Binding-site contacts:
Ligand atom C4 contacts residue ILE45 of chain 1.A at 4.0 Å (hydrophobic).
Ligand atom O2 contacts residue LEU103 of chain 1.A at 3.3 Å.
Ligand atom C3 contacts residue ILE122 of chain 1.A at 3.8 Å (hydrophobic).
Ligand atom O1 contacts residue ARG93 of chain 1.A at 2.6 Å (salt-bridge).
Ligand atom O1 contacts residue PHE90 of chain 1.A at 3.4 Å.
Ligand atom C18 contacts residue PHE90 of chain 1.A at 3.7 Å (hydrophobic).
Ligand atom C20 contacts residue ALA48 of chain 1.A at 3.7 Å (hydrophobic).
Ligand atom C4 contacts residue ILE122 of chain 1.A at 3.9 Å (hydrophobic).
Ligand atom C13 contacts residue ALA49 of chain 1.A at 4.0 Å (hydrophobic).
Ligand atom C11 contacts residue ALA49 of chain 1.A at 3.7 Å (hydrophobic).
Ligand atom C6 contacts residue CYS209 of chain 1.A at 3.9 Å (hydrophobic).
Ligand atom C17 contacts residue CYS209 of chain 1.A at 4.0 Å (hydrophobic).
Ligand atom C7 contacts residue CYS209 of chain 1.A at 3.6 Å (hydrophobic).
Ligand atom O1 contacts residue ALA104 of chain 1.A at 3.8 Å.
Ligand atom C12 contacts residue LEU86 of chain 1.A at 4.0 Å (hydrophobic).
Ligand atom C15 contacts residue GLN52 of chain 1.A at 3.8 Å.
Ligand atom C16 contacts residue LEU213 of chain 1.A at 4.0 Å (hydrophobic).
Ligand atom C12 contacts residue PHE90 of chain 1.A at 3.6 Å (hydrophobic).
Ligand atom C18 contacts residue CYS209 of chain 1.A at 4.0 Å (hydrophobic).
Ligand atom O2 contacts residue ALA104 of chain 1.A at 2.6 Å (h-bond).
Ligand atom C10 contacts residue ALA49 of chain 1.A at 3.9 Å (hydrophobic).
Ligand atom C15 contacts residue ALA104 of chain 1.A at 3.7 Å (hydrophobic).
Ligand atom C20 contacts residue PHE90 of chain 1.A at 3.9 Å (hydrophobic).
Ligand atom C20 contacts residue ILE45 of chain 1.A at 3.6 Å (hydrophobic).
Ligand atom C8 contacts residue ILE45 of chain 1.A at 4.1 Å (hydrophobic).
Ligand atom O2 contacts residue ARG93 of chain 1.A at 2.7 Å (salt-bridge).
Ligand atom C11 contacts residue PHE90 of chain 1.A at 3.7 Å (hydrophobic).
Ligand atom O1 contacts residue GLN52 of chain 1.A at 3.5 Å.
Ligand atom O2 contacts residue ALA48 of chain 1.A at 3.4 Å.
Ligand atom C16 contacts residue ILE45 of chain 1.A at 4.0 Å (hydrophobic).
Ligand atom C20 contacts residue LEU103 of chain 1.A at 3.5 Å (hydrophobic).
Ligand atom C14 contacts residue PHE90 of chain 1.A at 3.9 Å (hydrophobic).
Ligand atom C13 contacts residue PHE90 of chain 1.A at 3.5 Å (hydrophobic).
Ligand atom C5 contacts residue CYS209 of chain 1.A at 4.0 Å (hydrophobic).
Ligand atom C3 contacts residue VAL119 of chain 1.A at 3.9 Å (hydrophobic).
Ligand atom C15 contacts residue ARG93 of chain 1.A at 3.0 Å.
Ligand atom C16 contacts residue CYS46 of chain 1.A at 3.9 Å (hydrophobic).
Ligand atom C17 contacts residue HIS212 of chain 1.A at 3.5 Å.
Ligand atom C12 contacts residue ALA49 of chain 1.A at 3.7 Å (hydrophobic).
Ligand atom C15 contacts residue PHE90 of chain 1.A at 3.7 Å (hydrophobic).

Sequence of chain 1.A:
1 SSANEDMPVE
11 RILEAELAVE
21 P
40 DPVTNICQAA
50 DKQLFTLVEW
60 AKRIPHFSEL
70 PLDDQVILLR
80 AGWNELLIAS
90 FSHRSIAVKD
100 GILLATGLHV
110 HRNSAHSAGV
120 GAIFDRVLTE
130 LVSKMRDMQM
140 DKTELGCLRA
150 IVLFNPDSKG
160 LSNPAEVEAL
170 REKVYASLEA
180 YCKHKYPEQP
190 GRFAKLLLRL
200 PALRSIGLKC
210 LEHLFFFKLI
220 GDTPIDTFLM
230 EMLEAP

A protein and the small-molecule ligand that binds it are described below.
Small molecule (SMILES): CC1=C(/C=C/C(C)=C\C=C\C(C)=C\C(=O)O)C(C)(C)CCC1